Sequence of chain 2.A:
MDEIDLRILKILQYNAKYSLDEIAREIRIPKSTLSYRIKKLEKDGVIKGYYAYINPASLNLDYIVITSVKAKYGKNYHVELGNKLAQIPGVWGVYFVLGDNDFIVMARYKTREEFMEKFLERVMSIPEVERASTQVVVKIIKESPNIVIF

Binding-site contacts:
Ligand atom C contacts residue SER32 of chain 2.A at 3.8 Å.
Ligand atom CD contacts residue LYS31 of chain 2.A at 3.1 Å.
Ligand atom NE2 contacts residue LYS31 of chain 2.A at 3.0 Å (salt-bridge).
Ligand atom O contacts residue SER32 of chain 2.A at 4.1 Å.
Ligand atom OE1 contacts residue LYS31 of chain 2.A at 3.1 Å.
Ligand atom O contacts residue LYS31 of chain 2.A at 4.1 Å.
Ligand atom CD contacts residue PRO30 of chain 2.A at 4.0 Å (hydrophobic).
Ligand atom CB contacts residue PRO30 of chain 2.A at 4.0 Å (hydrophobic).
Ligand atom OE1 contacts residue ASP21 of chain 2.A at 4.5 Å.
Ligand atom CG contacts residue LYS31 of chain 2.A at 3.5 Å.
Ligand atom NE2 contacts residue ILE29 of chain 2.A at 3.5 Å (h-bond).
Ligand atom OXT contacts residue SER32 of chain 2.A at 2.7 Å (h-bond).
Ligand atom OE1 contacts residue ALA24 of chain 2.A at 4.0 Å.
Ligand atom CD contacts residue ILE29 of chain 2.A at 4.4 Å (hydrophobic).
Ligand atom CB contacts residue LYS31 of chain 2.A at 3.8 Å.
Ligand atom NE2 contacts residue PRO30 of chain 2.A at 3.2 Å.
Ligand atom C contacts residue LYS31 of chain 2.A at 4.5 Å.

The small molecule below binds the protein below.
Small molecule (SMILES): NC(=O)CC[C@H](N)C(=O)O